Binding-site contacts:
Ligand atom N3 contacts residue PHE80 of chain 1.G at 3.8 Å.
Ligand atom C5 contacts residue PHE114 of chain 1.G at 4.0 Å (hydrophobic).
Ligand atom N3 contacts residue GLN81 of chain 1.G at 3.0 Å (h-bond).
Ligand atom O2 contacts residue PHE114 of chain 1.G at 3.7 Å.
Ligand atom C4' contacts residue GLU172 of chain 1.G at 4.0 Å.
Ligand atom C5' contacts residue GLU52 of chain 1.G at 3.2 Å.
Ligand atom O5' contacts residue ARG105 of chain 1.G at 2.9 Å (salt-bridge).
Ligand atom N4 contacts residue ALA110 of chain 1.G at 3.5 Å.
Ligand atom O2 contacts residue GLN81 of chain 1.G at 3.5 Å (h-bond).
Ligand atom C5' contacts residue ARG105 of chain 1.G at 4.1 Å.
Ligand atom N3 contacts residue PHE114 of chain 1.G at 3.2 Å.
Ligand atom C2 contacts residue GLN81 of chain 1.G at 3.6 Å.
Ligand atom C2' contacts residue PHE114 of chain 1.G at 3.7 Å (hydrophobic).
Ligand atom C2 contacts residue PHE80 of chain 1.G at 3.6 Å (hydrophobic).
Ligand atom O2 contacts residue MET69 of chain 1.G at 3.7 Å.
Ligand atom N1 contacts residue PHE80 of chain 1.G at 4.2 Å.
Ligand atom C4 contacts residue GLN81 of chain 1.G at 3.9 Å.
Ligand atom C2 contacts residue PHE114 of chain 1.G at 3.4 Å (hydrophobic).
Ligand atom C6 contacts residue TRP57 of chain 1.G at 3.8 Å (hydrophobic).
Ligand atom C2' contacts residue TYR70 of chain 1.G at 3.5 Å (hydrophobic).
Ligand atom N1 contacts residue PHE114 of chain 1.G at 3.9 Å.
Ligand atom C5' contacts residue GLU172 of chain 1.G at 3.9 Å.
Ligand atom N4 contacts residue GLN81 of chain 1.G at 3.4 Å (h-bond).
Ligand atom C6 contacts residue GLU52 of chain 1.G at 3.7 Å.
Ligand atom C3' contacts residue GLU172 of chain 1.G at 4.0 Å.
Ligand atom N4 contacts residue PHE114 of chain 1.G at 3.5 Å.
Ligand atom O4' contacts residue LEU66 of chain 1.G at 3.9 Å.
Ligand atom C4 contacts residue PHE114 of chain 1.G at 3.4 Å (hydrophobic).
Ligand atom C4 contacts residue VAL84 of chain 1.G at 4.0 Å (hydrophobic).
Ligand atom O4' contacts residue TRP57 of chain 1.G at 3.7 Å.
Ligand atom O2 contacts residue PHE80 of chain 1.G at 3.5 Å.
Ligand atom C5 contacts residue TRP57 of chain 1.G at 3.9 Å (hydrophobic).
Ligand atom O5' contacts residue GLU172 of chain 1.G at 3.9 Å.
Ligand atom N4 contacts residue VAL84 of chain 1.G at 3.5 Å.
Ligand atom C2' contacts residue ILE29 of chain 1.G at 3.7 Å (hydrophobic).
Ligand atom O5' contacts residue GLU52 of chain 1.G at 3.2 Å (salt-bridge).
Ligand atom C3' contacts residue TYR70 of chain 1.G at 3.7 Å (hydrophobic).
Ligand atom C1' contacts residue TYR70 of chain 1.G at 3.9 Å (hydrophobic).
Ligand atom C3' contacts residue ILE29 of chain 1.G at 3.8 Å (hydrophobic).
Ligand atom C5 contacts residue GLU52 of chain 1.G at 3.8 Å.

Sequence of chain 1.G:
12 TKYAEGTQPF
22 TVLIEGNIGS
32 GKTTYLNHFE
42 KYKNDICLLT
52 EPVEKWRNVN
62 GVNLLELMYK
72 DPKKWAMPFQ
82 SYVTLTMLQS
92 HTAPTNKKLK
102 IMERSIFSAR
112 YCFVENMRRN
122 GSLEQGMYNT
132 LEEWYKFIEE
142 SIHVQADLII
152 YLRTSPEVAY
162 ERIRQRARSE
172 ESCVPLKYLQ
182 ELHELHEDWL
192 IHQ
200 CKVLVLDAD

This protein binds this small molecule.
Small molecule (SMILES): Nc1ccn([C@H]2CC[C@@H](COP(=O)(O)O)O2)c(=O)n1